The protein below binds the small molecule below.
Small molecule (SMILES): CC(=O)N[C@@H]1[C@@H](O)[C@H](O)[C@@H](CO)O[C@H]1O

Binding-site contacts:
Ligand atom C8 contacts residue GLU245 of chain 2.D at 4.2 Å.
Ligand atom O3 contacts residue NAG1 of chain 2.N at 3.2 Å (h-bond).
Ligand atom C1 contacts residue ASN204 of chain 2.D at 1.4 Å.
Ligand atom C8 contacts residue SER244 of chain 2.D at 3.1 Å.
Ligand atom C3 contacts residue ASN204 of chain 2.D at 3.8 Å.
Ligand atom C8 contacts residue ASN204 of chain 2.D at 4.2 Å.
Ligand atom C3 contacts residue THR206 of chain 2.D at 4.5 Å.
Ligand atom C1 contacts residue THR206 of chain 2.D at 4.0 Å.
Ligand atom N2 contacts residue THR206 of chain 2.D at 4.3 Å.
Ligand atom O7 contacts residue ASN204 of chain 2.D at 4.5 Å.
Ligand atom C5 contacts residue ASN204 of chain 2.D at 3.7 Å.
Ligand atom C4 contacts residue ASN204 of chain 2.D at 4.2 Å.
Ligand atom C2 contacts residue ASN204 of chain 2.D at 2.5 Å.
Ligand atom N2 contacts residue ASN204 of chain 2.D at 2.9 Å (h-bond).
Ligand atom O5 contacts residue ASN204 of chain 2.D at 2.4 Å (h-bond).
Ligand atom C7 contacts residue ASN204 of chain 2.D at 3.9 Å.
Ligand atom C3 contacts residue NAG1 of chain 2.N at 4.2 Å.

Sequence of chain 2.D:
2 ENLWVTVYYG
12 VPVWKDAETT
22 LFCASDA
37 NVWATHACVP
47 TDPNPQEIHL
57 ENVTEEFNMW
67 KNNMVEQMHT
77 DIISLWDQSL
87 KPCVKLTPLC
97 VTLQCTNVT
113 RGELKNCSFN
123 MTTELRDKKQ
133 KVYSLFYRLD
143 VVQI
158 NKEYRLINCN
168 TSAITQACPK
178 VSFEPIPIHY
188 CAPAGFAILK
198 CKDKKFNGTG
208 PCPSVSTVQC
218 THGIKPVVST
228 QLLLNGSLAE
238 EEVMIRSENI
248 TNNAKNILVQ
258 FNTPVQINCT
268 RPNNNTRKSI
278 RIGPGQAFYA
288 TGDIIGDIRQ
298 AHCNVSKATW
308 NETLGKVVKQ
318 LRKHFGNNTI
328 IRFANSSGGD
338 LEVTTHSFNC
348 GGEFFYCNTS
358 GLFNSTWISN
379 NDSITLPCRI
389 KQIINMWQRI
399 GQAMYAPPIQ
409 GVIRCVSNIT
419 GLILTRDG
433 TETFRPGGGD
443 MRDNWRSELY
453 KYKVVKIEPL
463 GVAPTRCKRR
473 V